Sequence of chain 2.C:
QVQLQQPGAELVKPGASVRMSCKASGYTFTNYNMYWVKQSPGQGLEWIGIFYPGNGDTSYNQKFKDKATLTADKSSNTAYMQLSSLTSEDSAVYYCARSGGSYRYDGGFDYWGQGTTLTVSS

The protein below binds the small molecule below.
Small molecule (SMILES): CC(=O)N[C@H]1[C@H](O[C@H]2[C@H](O)[C@@H](NC(C)=O)CO[C@@H]2CO)O[C@H](CO)[C@@H](O[C@@H]2O[C@H](CO[C@H]3O[C@H](CO)[C@@H](O)[C@H](O)[C@H]3O)[C@@H](O)[C@H](O[C@H]3O[C@H](CO)[C@@H](O)[C@H](O)[C@@H]3O[C@H]3O[C@H](CO)[C@@H](O)[C@H](O)[C@@H]3O[C@H]3O[C@H](CO)[C@@H](O)[C@H](O)[C@@H]3O)[C@@H]2O)[C@@H]1O

Sequence of chain 2.A:
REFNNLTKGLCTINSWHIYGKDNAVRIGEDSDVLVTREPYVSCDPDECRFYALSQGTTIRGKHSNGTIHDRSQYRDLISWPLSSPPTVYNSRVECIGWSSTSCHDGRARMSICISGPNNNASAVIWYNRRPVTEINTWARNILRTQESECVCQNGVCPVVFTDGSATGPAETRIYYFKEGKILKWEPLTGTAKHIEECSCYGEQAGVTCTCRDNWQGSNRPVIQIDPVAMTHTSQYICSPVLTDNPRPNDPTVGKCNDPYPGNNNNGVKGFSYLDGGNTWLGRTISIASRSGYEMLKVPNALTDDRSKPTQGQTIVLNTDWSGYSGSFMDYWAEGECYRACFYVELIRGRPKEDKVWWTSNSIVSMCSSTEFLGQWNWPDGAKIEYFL

Sequence of chain 2.B:
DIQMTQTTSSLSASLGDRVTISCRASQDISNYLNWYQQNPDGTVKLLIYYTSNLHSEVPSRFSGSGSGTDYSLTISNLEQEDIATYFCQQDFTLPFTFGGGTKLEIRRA

Binding-site contacts:
Ligand atom C3 contacts residue GLY394 of chain 2.A at 3.5 Å.
Ligand atom O2 contacts residue ASN331 of chain 2.A at 3.2 Å (h-bond).
Ligand atom O4 contacts residue ARG329 of chain 2.A at 2.9 Å (salt-bridge).
Ligand atom O5 contacts residue GLN457 of chain 2.A at 3.0 Å (h-bond).
Ligand atom C8 contacts residue ARG222 of chain 3.A at 3.5 Å.
Ligand atom O2 contacts residue ASP106 of chain 2.C at 2.6 Å (salt-bridge).
Ligand atom O2 contacts residue GLY394 of chain 2.A at 3.1 Å.
Ligand atom C7 contacts residue ASN202 of chain 3.A at 3.5 Å.
Ligand atom O6 contacts residue ASP332 of chain 2.A at 2.5 Å (salt-bridge).
Ligand atom O5 contacts residue ARG365 of chain 2.A at 3.2 Å (salt-bridge).
Ligand atom O3 contacts residue ASN331 of chain 2.A at 2.7 Å (h-bond).
Ligand atom O2 contacts residue LEU378 of chain 2.A at 3.4 Å.
Ligand atom O6 contacts residue GLN457 of chain 2.A at 2.9 Å (h-bond).
Ligand atom O4 contacts residue ARG365 of chain 2.A at 3.2 Å (salt-bridge).
Ligand atom C6 contacts residue THR392 of chain 2.A at 3.5 Å.
Ligand atom O5 contacts residue ARG104 of chain 2.C at 3.4 Å.
Ligand atom O3 contacts residue ARG365 of chain 2.A at 2.8 Å (salt-bridge).
Ligand atom O5 contacts residue THR392 of chain 2.A at 3.5 Å (h-bond).
Ligand atom C1 contacts residue ASN202 of chain 3.A at 1.5 Å.
Ligand atom O3 contacts residue ASP332 of chain 2.A at 3.0 Å (salt-bridge).
Ligand atom O5 contacts residue GLY456 of chain 2.A at 3.2 Å.
Ligand atom C6 contacts residue LEU455 of chain 2.A at 3.3 Å (hydrophobic).
Ligand atom O6 contacts residue ILE367 of chain 2.A at 2.8 Å (h-bond).
Ligand atom C5 contacts residue THR392 of chain 2.A at 3.1 Å.
Ligand atom C6 contacts residue ASP332 of chain 2.A at 3.0 Å.
Ligand atom C2 contacts residue ASP106 of chain 2.C at 3.5 Å.
Ligand atom C7 contacts residue ARG222 of chain 3.A at 3.5 Å.
Ligand atom O6 contacts residue LYS390 of chain 2.A at 3.0 Å (salt-bridge).
Ligand atom C6 contacts residue THR392 of chain 2.A at 2.8 Å.
Ligand atom O4 contacts residue GLU376 of chain 2.A at 3.0 Å (salt-bridge).
Ligand atom O4 contacts residue ILE369 of chain 2.A at 3.2 Å.
Ligand atom C2 contacts residue ASN202 of chain 3.A at 2.4 Å.
Ligand atom O5 contacts residue GLY394 of chain 2.A at 3.5 Å (h-bond).
Ligand atom O5 contacts residue ASN202 of chain 3.A at 2.5 Å (h-bond).
Ligand atom N2 contacts residue ASN202 of chain 3.A at 2.8 Å (h-bond).
Ligand atom O3 contacts residue GLY394 of chain 2.A at 2.9 Å (h-bond).
Ligand atom O3 contacts residue GLN393 of chain 2.A at 3.3 Å.
Ligand atom O3 contacts residue GLU376 of chain 2.A at 2.7 Å (salt-bridge).
Ligand atom C3 contacts residue GLU376 of chain 2.A at 3.5 Å.
Ligand atom O5 contacts residue ASP332 of chain 2.A at 3.2 Å (salt-bridge).

Sequence of chain 3.A:
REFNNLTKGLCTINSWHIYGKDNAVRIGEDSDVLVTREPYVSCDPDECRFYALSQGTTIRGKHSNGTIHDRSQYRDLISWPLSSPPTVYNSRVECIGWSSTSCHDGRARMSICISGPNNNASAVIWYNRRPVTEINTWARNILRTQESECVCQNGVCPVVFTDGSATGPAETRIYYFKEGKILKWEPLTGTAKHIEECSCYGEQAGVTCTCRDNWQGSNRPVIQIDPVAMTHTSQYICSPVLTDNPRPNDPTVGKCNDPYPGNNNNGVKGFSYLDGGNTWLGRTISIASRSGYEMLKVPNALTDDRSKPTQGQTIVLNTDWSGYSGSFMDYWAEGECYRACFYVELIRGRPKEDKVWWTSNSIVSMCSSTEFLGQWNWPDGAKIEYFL